Binding-site contacts:
Ligand atom O5' contacts residue LYS783 of chain 1.A at 3.5 Å.
Ligand atom O2' contacts residue SER561 of chain 1.A at 2.8 Å.
Ligand atom N2 contacts residue GLY560 of chain 1.A at 3.1 Å.
Ligand atom O6 contacts residue C6 of chain 1.C at 3.2 Å (h-bond).
Ligand atom C2 contacts residue CH11 of chain 1.D at 3.5 Å.
Ligand atom N2 contacts residue C7 of chain 1.C at 3.0 Å (h-bond).
Ligand atom N1 contacts residue C6 of chain 1.C at 3.1 Å (h-bond).
Ligand atom C2 contacts residue C7 of chain 1.C at 3.4 Å.
Ligand atom N2 contacts residue SER561 of chain 1.A at 3.3 Å (h-bond).
Ligand atom OP1 contacts residue LYS783 of chain 1.A at 3.4 Å.
Ligand atom O6 contacts residue C4 of chain 1.C at 3.3 Å (h-bond).
Ligand atom C2' contacts residue SER561 of chain 1.A at 3.3 Å.
Ligand atom C1' contacts residue SER561 of chain 1.A at 3.4 Å.
Ligand atom N2 contacts residue C6 of chain 1.C at 2.7 Å (h-bond).
Ligand atom C6 contacts residue C7 of chain 1.C at 3.2 Å.
Ligand atom C2' contacts residue ALA562 of chain 1.A at 3.5 Å (hydrophobic).
Ligand atom OP2 contacts residue ARG459 of chain 1.A at 3.5 Å (salt-bridge).
Ligand atom OP1 contacts residue LYS803 of chain 1.A at 3.3 Å (salt-bridge).
Ligand atom O3' contacts residue LYS566 of chain 1.A at 3.4 Å (salt-bridge).
Ligand atom O4' contacts residue GLY560 of chain 1.A at 3.2 Å (h-bond).
Ligand atom O3' contacts residue CH11 of chain 1.D at 3.3 Å (h-bond).
Ligand atom N1 contacts residue C7 of chain 1.C at 2.8 Å (h-bond).
Ligand atom N2 contacts residue ALA562 of chain 1.A at 2.8 Å.
Ligand atom O2' contacts residue ASN827 of chain 1.A at 3.4 Å (h-bond).
Ligand atom N9 contacts residue GLY560 of chain 1.A at 3.2 Å (h-bond).
Ligand atom N1 contacts residue C4 of chain 1.C at 3.5 Å (h-bond).
Ligand atom N1 contacts residue CH11 of chain 1.D at 3.5 Å (h-bond).
Ligand atom C1' contacts residue GLY560 of chain 1.A at 2.8 Å.
Ligand atom C6 contacts residue C5 of chain 1.C at 3.5 Å.
Ligand atom O4' contacts residue SER561 of chain 1.A at 2.7 Å (h-bond).
Ligand atom O2' contacts residue LYS566 of chain 1.A at 2.8 Å.
Ligand atom N2 contacts residue CH11 of chain 1.D at 3.1 Å.
Ligand atom OP1 contacts residue HIS798 of chain 1.A at 3.5 Å.
Ligand atom O2' contacts residue ALA562 of chain 1.A at 2.6 Å (h-bond).
Ligand atom O5' contacts residue HIS798 of chain 1.A at 3.5 Å.
Ligand atom C2 contacts residue C6 of chain 1.C at 3.3 Å.
Ligand atom O6 contacts residue C7 of chain 1.C at 2.9 Å (h-bond).
Ligand atom O3' contacts residue ASN827 of chain 1.A at 3.1 Å (h-bond).
Ligand atom O6 contacts residue C5 of chain 1.C at 2.9 Å (h-bond).
Ligand atom O2' contacts residue ASP819 of chain 1.A at 3.5 Å (salt-bridge).

A small-molecule ligand and the protein it binds are described below.
Small molecule (SMILES): Nc1nc(=O)c2ncn([C@@H]3O[C@H](CO[P](=O)(O)O[C@H]4[C@@H](O)[C@H](n5cnc6c(=O)nc(N)[nH]c65)O[C@@H]4CO[P](=O)(O)O[C@H]4[C@@H](O)[C@H](n5cnc6c(=O)nc(N)[nH]c65)O[C@@H]4CO[P](=O)(O)O[C@H]4[C@@H](O)[C@H](n5cnc6c(=O)nc(N)[nH]c65)O[C@@H]4CO[P](=O)(O)O[C@H]4[C@@H](O)[C@H](n5cnc6c(=O)nc(N)[nH]c65)O[C@@H]4COP(=O)(O)O)[C@@H](O)[C@H]3O)c2[nH]1

Sequence of chain 1.A:
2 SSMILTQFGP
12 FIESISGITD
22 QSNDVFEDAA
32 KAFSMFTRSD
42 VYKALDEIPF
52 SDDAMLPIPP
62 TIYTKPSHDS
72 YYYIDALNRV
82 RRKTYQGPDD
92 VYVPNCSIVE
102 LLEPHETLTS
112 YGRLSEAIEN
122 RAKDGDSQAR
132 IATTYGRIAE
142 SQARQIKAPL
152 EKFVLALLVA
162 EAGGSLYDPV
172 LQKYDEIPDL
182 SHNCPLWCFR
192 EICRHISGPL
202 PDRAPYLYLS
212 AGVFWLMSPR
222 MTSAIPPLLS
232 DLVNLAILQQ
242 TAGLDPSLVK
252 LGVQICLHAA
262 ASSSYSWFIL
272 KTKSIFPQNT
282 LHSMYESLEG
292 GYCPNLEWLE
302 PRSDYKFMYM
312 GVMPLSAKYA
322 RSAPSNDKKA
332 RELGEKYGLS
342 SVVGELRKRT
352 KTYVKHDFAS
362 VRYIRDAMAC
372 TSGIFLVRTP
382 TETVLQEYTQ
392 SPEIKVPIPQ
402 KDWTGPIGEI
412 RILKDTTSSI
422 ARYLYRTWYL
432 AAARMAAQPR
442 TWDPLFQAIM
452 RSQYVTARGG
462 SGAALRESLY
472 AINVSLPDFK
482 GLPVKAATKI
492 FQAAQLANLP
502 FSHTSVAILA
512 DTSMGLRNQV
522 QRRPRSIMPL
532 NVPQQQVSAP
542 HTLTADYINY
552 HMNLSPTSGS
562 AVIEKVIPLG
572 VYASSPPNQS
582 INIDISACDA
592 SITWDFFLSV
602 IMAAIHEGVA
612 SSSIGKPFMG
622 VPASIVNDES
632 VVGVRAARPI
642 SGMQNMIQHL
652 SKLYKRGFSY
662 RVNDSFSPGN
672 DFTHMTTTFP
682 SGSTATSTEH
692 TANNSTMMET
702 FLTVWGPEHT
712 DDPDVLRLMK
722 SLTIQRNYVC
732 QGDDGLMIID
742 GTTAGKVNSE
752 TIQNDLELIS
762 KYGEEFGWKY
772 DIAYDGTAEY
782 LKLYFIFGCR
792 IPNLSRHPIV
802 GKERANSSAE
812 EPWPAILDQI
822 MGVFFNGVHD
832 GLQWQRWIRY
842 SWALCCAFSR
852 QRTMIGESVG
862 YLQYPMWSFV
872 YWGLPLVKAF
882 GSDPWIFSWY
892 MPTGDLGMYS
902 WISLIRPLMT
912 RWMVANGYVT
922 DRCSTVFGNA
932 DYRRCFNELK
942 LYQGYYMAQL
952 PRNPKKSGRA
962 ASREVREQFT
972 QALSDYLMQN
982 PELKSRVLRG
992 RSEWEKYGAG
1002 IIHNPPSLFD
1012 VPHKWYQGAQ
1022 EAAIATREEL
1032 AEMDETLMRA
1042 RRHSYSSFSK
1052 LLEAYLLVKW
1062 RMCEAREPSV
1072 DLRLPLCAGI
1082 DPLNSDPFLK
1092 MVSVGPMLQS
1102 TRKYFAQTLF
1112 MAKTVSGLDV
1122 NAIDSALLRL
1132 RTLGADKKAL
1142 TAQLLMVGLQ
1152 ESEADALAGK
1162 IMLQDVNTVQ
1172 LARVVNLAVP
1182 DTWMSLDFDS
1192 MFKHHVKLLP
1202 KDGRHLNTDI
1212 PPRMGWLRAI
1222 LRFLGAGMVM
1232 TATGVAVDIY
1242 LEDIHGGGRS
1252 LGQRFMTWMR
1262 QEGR